Sequence of chain 1.A:
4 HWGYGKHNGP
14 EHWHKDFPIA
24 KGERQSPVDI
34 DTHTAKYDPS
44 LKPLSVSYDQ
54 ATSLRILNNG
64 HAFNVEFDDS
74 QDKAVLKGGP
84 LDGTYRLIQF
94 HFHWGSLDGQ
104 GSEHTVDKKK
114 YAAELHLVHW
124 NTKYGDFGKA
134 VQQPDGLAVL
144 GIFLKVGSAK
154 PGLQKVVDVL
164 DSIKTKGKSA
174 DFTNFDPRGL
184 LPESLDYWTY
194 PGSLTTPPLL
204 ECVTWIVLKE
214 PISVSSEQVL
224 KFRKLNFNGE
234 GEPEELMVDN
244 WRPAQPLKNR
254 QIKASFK

Binding-site contacts:
Ligand atom C26 contacts residue GLY131 of chain 1.A at 3.2 Å.
Ligand atom N17 contacts residue HIS119 of chain 1.A at 3.5 Å (h-bond).
Ligand atom N7 contacts residue PHE130 of chain 1.A at 3.4 Å.
Ligand atom N1 contacts residue PHE130 of chain 1.A at 3.6 Å.
Ligand atom O20 contacts residue GLN92 of chain 1.A at 2.9 Å (h-bond).
Ligand atom C9 contacts residue THR199 of chain 1.A at 2.9 Å.
Ligand atom C8 contacts residue LEU197 of chain 1.A at 3.8 Å (hydrophobic).
Ligand atom C2 contacts residue PHE130 of chain 1.A at 3.6 Å (hydrophobic).
Ligand atom O16 contacts residue LEU197 of chain 1.A at 3.3 Å.
Ligand atom O15 contacts residue VAL142 of chain 1.A at 3.8 Å.
Ligand atom N17 contacts residue ZN1 of chain 1.B at 1.9 Å.
Ligand atom C10 contacts residue LEU197 of chain 1.A at 3.7 Å (hydrophobic).
Ligand atom C13 contacts residue LEU197 of chain 1.A at 3.7 Å (hydrophobic).
Ligand atom O15 contacts residue HIS119 of chain 1.A at 3.4 Å (h-bond).
Ligand atom N3 contacts residue PHE130 of chain 1.A at 3.4 Å.
Ligand atom O15 contacts residue VAL121 of chain 1.A at 3.7 Å.
Ligand atom O19 contacts residue ILE91 of chain 1.A at 3.5 Å.
Ligand atom N18 contacts residue PHE130 of chain 1.A at 3.7 Å.
Ligand atom O15 contacts residue HIS94 of chain 1.A at 3.3 Å.
Ligand atom C25 contacts residue GLY131 of chain 1.A at 3.0 Å.
Ligand atom C28 contacts residue PHE130 of chain 1.A at 3.8 Å (hydrophobic).
Ligand atom C5 contacts residue PHE130 of chain 1.A at 3.1 Å (hydrophobic).
Ligand atom O20 contacts residue PHE130 of chain 1.A at 3.5 Å.
Ligand atom C4 contacts residue PHE130 of chain 1.A at 3.1 Å (hydrophobic).
Ligand atom N17 contacts residue HIS94 of chain 1.A at 3.2 Å (h-bond).
Ligand atom C10 contacts residue THR199 of chain 1.A at 2.9 Å.
Ligand atom O16 contacts residue TRP208 of chain 1.A at 3.5 Å.
Ligand atom C27 contacts residue PHE130 of chain 1.A at 3.6 Å (hydrophobic).
Ligand atom C11 contacts residue LEU197 of chain 1.A at 3.6 Å (hydrophobic).
Ligand atom S14 contacts residue ZN1 of chain 1.B at 3.0 Å.
Ligand atom N17 contacts residue THR198 of chain 1.A at 2.9 Å (h-bond).
Ligand atom N17 contacts residue HIS96 of chain 1.A at 3.3 Å (h-bond).
Ligand atom C26 contacts residue PHE130 of chain 1.A at 3.5 Å (hydrophobic).
Ligand atom C28 contacts residue ILE91 of chain 1.A at 3.7 Å (hydrophobic).
Ligand atom O15 contacts residue ZN1 of chain 1.B at 3.0 Å.
Ligand atom C6 contacts residue PHE130 of chain 1.A at 3.4 Å (hydrophobic).
Ligand atom O16 contacts residue THR198 of chain 1.A at 2.9 Å (h-bond).
Ligand atom C12 contacts residue VAL121 of chain 1.A at 3.7 Å (hydrophobic).
Ligand atom C12 contacts residue LEU197 of chain 1.A at 3.6 Å (hydrophobic).
Ligand atom S14 contacts residue THR198 of chain 1.A at 3.7 Å.

A protein and the small-molecule ligand that binds it are described below.
Small molecule (SMILES): NS(=O)(=O)c1ccc(CNc2ncnc(NCc3ccccc3)c2[N+](=O)[O-])cc1